Sequence of chain 1.B:
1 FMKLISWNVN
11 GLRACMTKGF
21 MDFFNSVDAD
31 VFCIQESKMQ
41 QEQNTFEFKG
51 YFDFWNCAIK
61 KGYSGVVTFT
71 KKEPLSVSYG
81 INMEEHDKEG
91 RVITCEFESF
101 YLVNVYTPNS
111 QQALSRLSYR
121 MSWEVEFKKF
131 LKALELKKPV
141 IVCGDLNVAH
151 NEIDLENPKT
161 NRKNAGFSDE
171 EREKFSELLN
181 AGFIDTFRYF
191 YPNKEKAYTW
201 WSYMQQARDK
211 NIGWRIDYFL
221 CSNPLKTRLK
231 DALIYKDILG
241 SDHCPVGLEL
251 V

Binding-site contacts:
Ligand atom C2 contacts residue ILE216 of chain 1.B at 4.1 Å (hydrophobic).
Ligand atom O3 contacts residue ASN109 of chain 1.B at 3.1 Å (h-bond).
Ligand atom O1 contacts residue TRP200 of chain 1.B at 4.1 Å.
Ligand atom O3 contacts residue ASN147 of chain 1.B at 4.3 Å.
Ligand atom O1 contacts residue TRP214 of chain 1.B at 3.4 Å.
Ligand atom C4 contacts residue ASN147 of chain 1.B at 4.4 Å.
Ligand atom O1 contacts residue ALA165 of chain 1.B at 2.9 Å (h-bond).
Ligand atom O3 contacts residue ALA165 of chain 1.B at 3.9 Å.
Ligand atom C4 contacts residue TRP200 of chain 1.B at 3.8 Å (hydrophobic).
Ligand atom C3 contacts residue TRP200 of chain 1.B at 4.1 Å (hydrophobic).
Ligand atom C1 contacts residue TRP200 of chain 1.B at 3.7 Å (hydrophobic).
Ligand atom C4 contacts residue ASN109 of chain 1.B at 3.8 Å.
Ligand atom C2 contacts residue TRP200 of chain 1.B at 3.2 Å (hydrophobic).
Ligand atom C3 contacts residue ASN147 of chain 1.B at 3.9 Å.
Ligand atom C1 contacts residue ALA165 of chain 1.B at 3.2 Å (hydrophobic).
Ligand atom C3 contacts residue ILE216 of chain 1.B at 4.3 Å (hydrophobic).
Ligand atom C1 contacts residue TRP214 of chain 1.B at 3.6 Å (hydrophobic).
Ligand atom C3 contacts residue ASN109 of chain 1.B at 3.5 Å.

The small molecule below binds the protein below.
Small molecule (SMILES): C[C@H](O)CCO